Binding-site contacts:
Ligand atom O1 contacts residue SER24 of chain 1.D at 4.1 Å.
Ligand atom C6 contacts residue SER24 of chain 1.D at 3.6 Å.
Ligand atom O2 contacts residue ASP97 of chain 1.D at 2.6 Å (salt-bridge).
Ligand atom O3 contacts residue ASP102 of chain 1.D at 3.0 Å (salt-bridge).
Ligand atom O4 contacts residue ASP102 of chain 1.D at 4.2 Å.
Ligand atom C3 contacts residue ASP100 of chain 1.D at 3.2 Å.
Ligand atom O4 contacts residue SER23 of chain 1.D at 3.3 Å.
Ligand atom C6 contacts residue THR46 of chain 1.D at 4.1 Å.
Ligand atom O4 contacts residue GLY115 of chain 1.C at 2.6 Å (h-bond).
Ligand atom O2 contacts residue CA1 of chain 1.Q at 2.5 Å.
Ligand atom C2 contacts residue SER23 of chain 1.D at 3.6 Å.
Ligand atom C3 contacts residue CA1 of chain 1.R at 3.4 Å.
Ligand atom O2 contacts residue ASP105 of chain 1.D at 3.2 Å (salt-bridge).
Ligand atom C3 contacts residue ASP105 of chain 1.D at 3.7 Å.
Ligand atom C2 contacts residue CA1 of chain 1.R at 3.8 Å.
Ligand atom C2 contacts residue ASP97 of chain 1.D at 3.5 Å.
Ligand atom O3 contacts residue CA1 of chain 1.R at 2.5 Å.
Ligand atom O3 contacts residue CA1 of chain 1.Q at 2.5 Å.
Ligand atom C5 contacts residue SER24 of chain 1.D at 3.9 Å.
Ligand atom C6 contacts residue GLY115 of chain 1.C at 3.7 Å.
Ligand atom C2 contacts residue CA1 of chain 1.Q at 3.3 Å.
Ligand atom C4 contacts residue CA1 of chain 1.R at 3.4 Å.
Ligand atom O2 contacts residue GLY98 of chain 1.D at 4.0 Å.
Ligand atom C2 contacts residue ASP105 of chain 1.D at 3.3 Å.
Ligand atom O5 contacts residue SER24 of chain 1.D at 3.0 Å (h-bond).
Ligand atom C1 contacts residue ASP97 of chain 1.D at 3.7 Å.
Ligand atom O4 contacts residue CA1 of chain 1.R at 2.5 Å.
Ligand atom O4 contacts residue ASP105 of chain 1.D at 3.8 Å.
Ligand atom O3 contacts residue ASP105 of chain 1.D at 3.0 Å (salt-bridge).
Ligand atom C1 contacts residue SER24 of chain 1.D at 3.7 Å.
Ligand atom O3 contacts residue ASP100 of chain 1.D at 2.5 Å (salt-bridge).
Ligand atom C5 contacts residue GLY115 of chain 1.C at 4.2 Å.
Ligand atom O4 contacts residue ASN22 of chain 1.D at 3.0 Å (h-bond).
Ligand atom C4 contacts residue ASP100 of chain 1.D at 3.9 Å.
Ligand atom C4 contacts residue GLY115 of chain 1.C at 3.5 Å.
Ligand atom O2 contacts residue ASP100 of chain 1.D at 3.7 Å.
Ligand atom O5 contacts residue SER23 of chain 1.D at 3.5 Å (h-bond).
Ligand atom C1 contacts residue SER23 of chain 1.D at 3.4 Å.
Ligand atom C3 contacts residue CA1 of chain 1.Q at 3.3 Å.
Ligand atom O2 contacts residue GLU96 of chain 1.D at 3.4 Å (salt-bridge).

Sequence of chain 1.C:
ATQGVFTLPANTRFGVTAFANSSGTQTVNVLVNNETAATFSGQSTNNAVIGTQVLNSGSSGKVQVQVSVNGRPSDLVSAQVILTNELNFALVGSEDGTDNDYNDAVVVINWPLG

A small-molecule ligand and the protein it binds are described below.
Small molecule (SMILES): C[C@@H]1O[C@@H](O)[C@@H](O)[C@H](O)[C@@H]1O

Sequence of chain 1.D:
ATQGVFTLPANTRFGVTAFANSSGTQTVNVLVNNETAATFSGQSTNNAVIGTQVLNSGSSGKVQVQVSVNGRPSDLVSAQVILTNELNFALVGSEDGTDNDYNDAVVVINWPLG